Sequence of chain 1.A:
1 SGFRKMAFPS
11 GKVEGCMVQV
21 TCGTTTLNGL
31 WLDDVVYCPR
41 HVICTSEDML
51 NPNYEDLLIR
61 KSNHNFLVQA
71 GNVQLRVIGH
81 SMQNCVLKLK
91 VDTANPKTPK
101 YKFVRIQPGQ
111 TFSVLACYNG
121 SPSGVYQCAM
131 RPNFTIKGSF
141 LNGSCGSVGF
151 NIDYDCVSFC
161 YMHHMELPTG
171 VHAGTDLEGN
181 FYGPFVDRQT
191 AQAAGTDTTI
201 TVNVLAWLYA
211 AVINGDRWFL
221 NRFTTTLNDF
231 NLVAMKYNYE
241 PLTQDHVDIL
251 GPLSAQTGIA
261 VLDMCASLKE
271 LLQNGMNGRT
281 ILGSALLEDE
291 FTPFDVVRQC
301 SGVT

Binding-site contacts:
Ligand atom C6 contacts residue HIS80 of chain 1.A at 3.6 Å.
Ligand atom N contacts residue LEU58 of chain 1.A at 3.6 Å.
Ligand atom C8 contacts residue SER81 of chain 1.A at 3.7 Å.
Ligand atom N contacts residue ILE59 of chain 1.A at 4.4 Å.
Ligand atom C1 contacts residue LEU58 of chain 1.A at 3.6 Å (hydrophobic).
Ligand atom N2 contacts residue HIS80 of chain 1.A at 3.4 Å (h-bond).
Ligand atom O1 contacts residue HIS80 of chain 1.A at 4.0 Å.
Ligand atom C9 contacts residue SER81 of chain 1.A at 4.3 Å.
Ligand atom C3 contacts residue HIS80 of chain 1.A at 3.7 Å.
Ligand atom C3 contacts residue LEU58 of chain 1.A at 3.8 Å (hydrophobic).
Ligand atom O contacts residue GLU55 of chain 1.A at 2.8 Å (salt-bridge).
Ligand atom O contacts residue ILE59 of chain 1.A at 4.0 Å.
Ligand atom O contacts residue LEU58 of chain 1.A at 3.7 Å.
Ligand atom C8 contacts residue HIS80 of chain 1.A at 4.3 Å.
Ligand atom C contacts residue MET82 of chain 1.A at 4.4 Å (hydrophobic).
Ligand atom N1 contacts residue SER81 of chain 1.A at 3.6 Å.
Ligand atom C7 contacts residue SER81 of chain 1.A at 3.3 Å.
Ligand atom C9 contacts residue HIS80 of chain 1.A at 3.7 Å.
Ligand atom C1 contacts residue GLU55 of chain 1.A at 3.9 Å.
Ligand atom C4 contacts residue SER81 of chain 1.A at 4.2 Å.
Ligand atom C2 contacts residue LEU58 of chain 1.A at 4.0 Å (hydrophobic).
Ligand atom C contacts residue LEU58 of chain 1.A at 4.0 Å (hydrophobic).
Ligand atom C5 contacts residue HIS80 of chain 1.A at 4.0 Å.
Ligand atom N1 contacts residue HIS80 of chain 1.A at 4.2 Å.
Ligand atom C6 contacts residue SER81 of chain 1.A at 4.2 Å.
Ligand atom C4 contacts residue HIS80 of chain 1.A at 3.1 Å.

A small-molecule ligand and the protein it binds are described below.
Small molecule (SMILES): CC(=O)Nc1ccc(Oc2ncccn2)cc1